The small molecule below binds the protein below.
Small molecule (SMILES): CC[C@H](C)[C@H](NC(=O)[C@H](CO)NC(=O)[C@H](CCCN=C(N)N)NC(=O)[C@@H](NC(=O)[C@@H]1CCCN1C(=O)[C@@H]1CCCN1C(=O)[C@H](C)N)C(C)C)C(=O)N[C@H](C=O)Cc1ccc(O)cc1

Sequence of chain 1.W:
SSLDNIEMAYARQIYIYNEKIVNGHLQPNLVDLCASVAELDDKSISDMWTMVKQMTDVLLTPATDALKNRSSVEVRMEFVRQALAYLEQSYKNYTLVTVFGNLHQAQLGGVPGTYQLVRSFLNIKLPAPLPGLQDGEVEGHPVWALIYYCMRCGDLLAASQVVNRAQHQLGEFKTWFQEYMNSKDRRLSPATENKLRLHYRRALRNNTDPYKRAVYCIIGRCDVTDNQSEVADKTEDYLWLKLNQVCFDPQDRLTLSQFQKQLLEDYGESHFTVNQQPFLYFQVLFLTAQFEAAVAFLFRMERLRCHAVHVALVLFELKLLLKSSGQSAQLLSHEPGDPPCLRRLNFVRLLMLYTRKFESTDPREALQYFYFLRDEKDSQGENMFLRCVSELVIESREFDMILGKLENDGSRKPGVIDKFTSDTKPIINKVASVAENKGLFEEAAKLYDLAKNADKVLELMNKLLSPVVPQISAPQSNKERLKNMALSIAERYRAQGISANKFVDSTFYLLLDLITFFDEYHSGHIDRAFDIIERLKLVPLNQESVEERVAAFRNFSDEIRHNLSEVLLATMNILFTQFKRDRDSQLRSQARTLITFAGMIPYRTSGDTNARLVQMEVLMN

Binding-site contacts:
Ligand atom CG contacts residue TYR273 of chain 1.W at 3.6 Å (hydrophobic).
Ligand atom O contacts residue THR235 of chain 1.W at 3.0 Å (h-bond).
Ligand atom CG contacts residue ASP233 of chain 1.W at 3.0 Å.
Ligand atom CA contacts residue THR235 of chain 1.W at 3.6 Å.
Ligand atom CG2 contacts residue PHE278 of chain 1.W at 3.7 Å (hydrophobic).
Ligand atom CD1 contacts residue TYR94 of chain 1.W at 3.5 Å (hydrophobic).
Ligand atom CG2 contacts residue HIS277 of chain 1.W at 3.3 Å.
Ligand atom O contacts residue ASN281 of chain 1.W at 2.6 Å (h-bond).
Ligand atom O contacts residue LYS234 of chain 1.W at 3.6 Å.
Ligand atom CB contacts residue HIS277 of chain 1.W at 3.7 Å.
Ligand atom C contacts residue THR235 of chain 1.W at 3.6 Å.
Ligand atom CB contacts residue ASP233 of chain 1.W at 3.0 Å.
Ligand atom O contacts residue TYR94 of chain 1.W at 2.9 Å.
Ligand atom CA contacts residue ASN227 of chain 1.W at 3.7 Å.
Ligand atom CD1 contacts residue TYR91 of chain 1.W at 3.9 Å (hydrophobic).
Ligand atom C contacts residue ASN227 of chain 1.W at 3.5 Å.
Ligand atom O contacts residue THR235 of chain 1.W at 3.1 Å (h-bond).
Ligand atom C contacts residue LEU286 of chain 1.W at 3.8 Å (hydrophobic).
Ligand atom CG contacts residue HIS277 of chain 1.W at 3.8 Å.
Ligand atom C contacts residue THR235 of chain 1.W at 3.6 Å.
Ligand atom C contacts residue ASN281 of chain 1.W at 3.8 Å.
Ligand atom O contacts residue ASN227 of chain 1.W at 3.6 Å.
Ligand atom CG1 contacts residue VAL280 of chain 1.W at 4.0 Å (hydrophobic).
Ligand atom CG2 contacts residue LEU286 of chain 1.W at 3.7 Å (hydrophobic).
Ligand atom CB contacts residue TYR238 of chain 1.W at 3.6 Å (hydrophobic).
Ligand atom N contacts residue THR235 of chain 1.W at 3.9 Å.
Ligand atom C contacts residue TYR94 of chain 1.W at 4.0 Å (hydrophobic).
Ligand atom CG2 contacts residue ASN281 of chain 1.W at 3.6 Å.
Ligand atom CB contacts residue LEU286 of chain 1.W at 3.9 Å (hydrophobic).
Ligand atom O contacts residue HIS277 of chain 1.W at 3.4 Å.
Ligand atom C contacts residue THR235 of chain 1.W at 3.6 Å.
Ligand atom CD contacts residue HIS277 of chain 1.W at 3.9 Å.
Ligand atom O contacts residue LEU286 of chain 1.W at 3.2 Å.
Ligand atom CG1 contacts residue TYR94 of chain 1.W at 3.8 Å (hydrophobic).
Ligand atom N contacts residue TYR273 of chain 1.W at 3.9 Å.
Ligand atom CD contacts residue TYR273 of chain 1.W at 3.3 Å (hydrophobic).
Ligand atom CG contacts residue LYS234 of chain 1.W at 3.3 Å.
Ligand atom CG2 contacts residue GLU236 of chain 1.W at 3.3 Å.
Ligand atom N contacts residue ASN227 of chain 1.W at 3.0 Å (h-bond).
Ligand atom N contacts residue THR235 of chain 1.W at 3.5 Å (h-bond).